The small molecule below binds the protein below.
Small molecule (SMILES): c1ccncc1

Sequence of chain 1.B:
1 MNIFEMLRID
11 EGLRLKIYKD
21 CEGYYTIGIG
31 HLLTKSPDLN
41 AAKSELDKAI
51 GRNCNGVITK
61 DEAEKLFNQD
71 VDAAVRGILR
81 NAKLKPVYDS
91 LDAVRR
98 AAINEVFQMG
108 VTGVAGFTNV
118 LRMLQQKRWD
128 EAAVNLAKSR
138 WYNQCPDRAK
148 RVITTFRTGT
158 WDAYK

Binding-site contacts:
Ligand atom N1 contacts residue VAL111 of chain 1.B at 4.1 Å.
Ligand atom C4 contacts residue LEU118 of chain 1.B at 4.3 Å (hydrophobic).
Ligand atom C2 contacts residue LEU84 of chain 1.B at 4.3 Å (hydrophobic).
Ligand atom C2 contacts residue VAL111 of chain 1.B at 4.1 Å (hydrophobic).
Ligand atom N1 contacts residue GLU102 of chain 1.B at 3.7 Å.
Ligand atom C3 contacts residue TYR88 of chain 1.B at 3.9 Å (hydrophobic).
Ligand atom C2 contacts residue VAL103 of chain 1.B at 3.8 Å (hydrophobic).
Ligand atom N1 contacts residue LEU121 of chain 1.B at 4.1 Å.
Ligand atom C2 contacts residue ILE78 of chain 1.B at 4.0 Å (hydrophobic).
Ligand atom C3 contacts residue LEU84 of chain 1.B at 3.9 Å (hydrophobic).
Ligand atom C4 contacts residue VAL87 of chain 1.B at 3.8 Å (hydrophobic).
Ligand atom C1 contacts residue VAL111 of chain 1.B at 3.6 Å (hydrophobic).
Ligand atom C5 contacts residue LEU118 of chain 1.B at 3.6 Å (hydrophobic).
Ligand atom C1 contacts residue ALA99 of chain 1.B at 3.6 Å (hydrophobic).
Ligand atom C4 contacts residue LEU84 of chain 1.B at 3.7 Å (hydrophobic).
Ligand atom C1 contacts residue VAL103 of chain 1.B at 4.3 Å (hydrophobic).
Ligand atom C1 contacts residue GLU102 of chain 1.B at 3.5 Å.
Ligand atom C5 contacts residue ALA99 of chain 1.B at 4.2 Å (hydrophobic).
Ligand atom N1 contacts residue ALA99 of chain 1.B at 3.9 Å.
Ligand atom C3 contacts residue ALA99 of chain 1.B at 3.9 Å (hydrophobic).
Ligand atom C4 contacts residue TYR88 of chain 1.B at 3.8 Å (hydrophobic).
Ligand atom C5 contacts residue LEU121 of chain 1.B at 4.1 Å (hydrophobic).
Ligand atom C5 contacts residue VAL87 of chain 1.B at 3.6 Å (hydrophobic).
Ligand atom C3 contacts residue ILE78 of chain 1.B at 4.1 Å (hydrophobic).
Ligand atom N1 contacts residue PHE153 of chain 1.B at 4.4 Å.
Ligand atom C4 contacts residue ALA99 of chain 1.B at 4.3 Å (hydrophobic).
Ligand atom N1 contacts residue LEU118 of chain 1.B at 3.9 Å.
Ligand atom C2 contacts residue ALA99 of chain 1.B at 3.6 Å (hydrophobic).